A small-molecule ligand and the protein it binds are described below.
Small molecule (SMILES): O=C(Nc1ccc(N2CCOCC2)cc1N1CCOCC1)c1cccc(Oc2ccccc2)c1

Binding-site contacts:
Ligand atom C12 contacts residue GLY33 of chain 3.C at 3.6 Å.
Ligand atom C4 contacts residue TYR107 of chain 3.C at 3.8 Å (hydrophobic).
Ligand atom C15 contacts residue LEU173 of chain 3.C at 3.8 Å (hydrophobic).
Ligand atom C25 contacts residue MET187 of chain 3.C at 3.8 Å (hydrophobic).
Ligand atom C11 contacts residue GLY111 of chain 3.C at 3.8 Å.
Ligand atom O1 contacts residue ALA58 of chain 3.C at 3.6 Å.
Ligand atom C12 contacts residue LEU32 of chain 3.C at 3.3 Å (hydrophobic).
Ligand atom C16 contacts residue LEU173 of chain 3.C at 3.4 Å (hydrophobic).
Ligand atom C5 contacts residue GLY111 of chain 3.C at 3.8 Å.
Ligand atom C23 contacts residue GLY183 of chain 3.C at 3.1 Å.
Ligand atom O1 contacts residue MET108 of chain 3.C at 3.4 Å (h-bond).
Ligand atom C25 contacts residue PHE185 of chain 3.C at 3.4 Å (hydrophobic).
Ligand atom C10 contacts residue LEU32 of chain 3.C at 3.8 Å (hydrophobic).
Ligand atom C22 contacts residue LEU173 of chain 3.C at 3.8 Å (hydrophobic).
Ligand atom C13 contacts residue GLY33 of chain 3.C at 3.7 Å.
Ligand atom C17 contacts residue ALA58 of chain 3.C at 3.6 Å (hydrophobic).
Ligand atom C22 contacts residue GLY183 of chain 3.C at 3.1 Å.
Ligand atom C2 contacts residue GLY111 of chain 3.C at 3.6 Å.
Ligand atom C17 contacts residue LEU173 of chain 3.C at 3.2 Å (hydrophobic).
Ligand atom C24 contacts residue PHE185 of chain 3.C at 3.4 Å (hydrophobic).
Ligand atom C18 contacts residue LEU173 of chain 3.C at 3.5 Å (hydrophobic).
Ligand atom C25 contacts residue GLY186 of chain 3.C at 3.4 Å.
Ligand atom C3 contacts residue MET108 of chain 3.C at 3.2 Å (hydrophobic).
Ligand atom O2 contacts residue ARG115 of chain 3.C at 3.8 Å.
Ligand atom C23 contacts residue PHE185 of chain 3.C at 3.7 Å (hydrophobic).
Ligand atom C4 contacts residue ARG109 of chain 3.C at 3.8 Å.
Ligand atom C8 contacts residue ARG115 of chain 3.C at 3.8 Å.
Ligand atom C23 contacts residue LEU173 of chain 3.C at 3.7 Å (hydrophobic).
Ligand atom C4 contacts residue GLY111 of chain 3.C at 3.6 Å.
Ligand atom C18 contacts residue PHE105 of chain 3.C at 3.6 Å (hydrophobic).
Ligand atom C16 contacts residue ALA58 of chain 3.C at 3.8 Å (hydrophobic).
Ligand atom C17 contacts residue GLU106 of chain 3.C at 3.7 Å.
Ligand atom C26 contacts residue PHE185 of chain 3.C at 3.7 Å (hydrophobic).
Ligand atom C4 contacts residue MET108 of chain 3.C at 3.8 Å (hydrophobic).
Ligand atom C26 contacts residue GLY186 of chain 3.C at 3.2 Å.
Ligand atom O1 contacts residue TYR107 of chain 3.C at 3.5 Å.
Ligand atom C3 contacts residue TYR107 of chain 3.C at 3.5 Å (hydrophobic).
Ligand atom C3 contacts residue GLY111 of chain 3.C at 3.5 Å.
Ligand atom C6 contacts residue ARG109 of chain 3.C at 3.5 Å.
Ligand atom C10 contacts residue GLY111 of chain 3.C at 3.8 Å.

Sequence of chain 3.C:
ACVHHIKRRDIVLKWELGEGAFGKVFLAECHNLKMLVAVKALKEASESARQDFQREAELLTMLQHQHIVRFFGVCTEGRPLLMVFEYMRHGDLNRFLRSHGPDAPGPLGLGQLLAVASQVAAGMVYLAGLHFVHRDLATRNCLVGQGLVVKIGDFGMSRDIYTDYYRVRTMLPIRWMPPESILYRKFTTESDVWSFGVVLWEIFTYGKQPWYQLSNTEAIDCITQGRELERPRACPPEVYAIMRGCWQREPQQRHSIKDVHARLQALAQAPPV